This small molecule binds to this protein.
Small molecule (SMILES): Nc1ncnc2c1ncn2[C@@H]1O[C@H](CO[P](=O)(O)O[P](=O)(O)NP(=O)(O)O)[C@@H](O)[C@H]1O

Sequence of chain 1.K:
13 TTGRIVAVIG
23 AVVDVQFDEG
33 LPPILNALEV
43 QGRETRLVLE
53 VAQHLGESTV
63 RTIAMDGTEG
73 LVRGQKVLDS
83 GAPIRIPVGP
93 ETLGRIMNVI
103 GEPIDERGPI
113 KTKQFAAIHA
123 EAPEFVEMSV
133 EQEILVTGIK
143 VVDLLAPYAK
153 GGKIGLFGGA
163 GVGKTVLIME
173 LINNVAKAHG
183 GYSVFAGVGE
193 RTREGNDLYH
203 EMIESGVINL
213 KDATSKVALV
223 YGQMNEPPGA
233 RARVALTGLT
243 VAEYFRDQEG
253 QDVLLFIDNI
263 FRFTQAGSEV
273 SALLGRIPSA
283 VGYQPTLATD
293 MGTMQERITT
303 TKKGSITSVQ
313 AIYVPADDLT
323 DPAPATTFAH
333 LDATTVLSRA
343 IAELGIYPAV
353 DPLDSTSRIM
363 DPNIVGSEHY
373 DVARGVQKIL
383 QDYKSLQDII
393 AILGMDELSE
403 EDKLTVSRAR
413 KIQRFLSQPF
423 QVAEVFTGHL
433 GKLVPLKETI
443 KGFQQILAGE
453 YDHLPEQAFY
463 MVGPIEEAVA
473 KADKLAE

Binding-site contacts:
Ligand atom N3B contacts residue GLN172 of chain 1.H at 3.2 Å.
Ligand atom C2 contacts residue ARG362 of chain 1.H at 3.7 Å.
Ligand atom O2B contacts residue THR176 of chain 1.H at 2.9 Å (h-bond).
Ligand atom N1 contacts residue ARG362 of chain 1.H at 3.5 Å.
Ligand atom O2G contacts residue MG1 of chain 1.IA at 2.2 Å.
Ligand atom O1B contacts residue LYS175 of chain 1.H at 2.6 Å (salt-bridge).
Ligand atom O3G contacts residue GLN172 of chain 1.H at 2.8 Å (h-bond).
Ligand atom O2B contacts residue LYS175 of chain 1.H at 3.5 Å (salt-bridge).
Ligand atom O1B contacts residue GLN172 of chain 1.H at 3.4 Å (h-bond).
Ligand atom PB contacts residue MG1 of chain 1.IA at 3.4 Å.
Ligand atom O2A contacts residue THR176 of chain 1.H at 3.2 Å (h-bond).
Ligand atom PB contacts residue LYS175 of chain 1.H at 3.3 Å.
Ligand atom PG contacts residue GLN172 of chain 1.H at 3.7 Å.
Ligand atom PG contacts residue MG1 of chain 1.IA at 3.5 Å.
Ligand atom N6 contacts residue GLN430 of chain 1.H at 3.2 Å (h-bond).
Ligand atom O2A contacts residue SER177 of chain 1.H at 2.6 Å (h-bond).
Ligand atom O3A contacts residue GLY174 of chain 1.H at 2.7 Å (h-bond).
Ligand atom O3A contacts residue LYS175 of chain 1.H at 2.9 Å (salt-bridge).
Ligand atom O3G contacts residue ARG171 of chain 1.H at 3.6 Å.
Ligand atom O2A contacts residue LYS175 of chain 1.H at 3.7 Å.
Ligand atom O2' contacts residue GLN432 of chain 1.H at 2.9 Å (h-bond).
Ligand atom O2A contacts residue GLY174 of chain 1.H at 3.6 Å.
Ligand atom C8 contacts residue SER177 of chain 1.H at 2.8 Å.
Ligand atom N9 contacts residue GLN432 of chain 1.H at 3.4 Å (h-bond).
Ligand atom O1B contacts residue THR173 of chain 1.H at 3.2 Å (h-bond).
Ligand atom C4 contacts residue GLN432 of chain 1.H at 3.5 Å.
Ligand atom PB contacts residue GLY174 of chain 1.H at 3.7 Å.
Ligand atom O2B contacts residue MG1 of chain 1.IA at 2.2 Å.
Ligand atom O5' contacts residue GLY174 of chain 1.H at 3.4 Å.
Ligand atom N7 contacts residue GLN432 of chain 1.H at 3.6 Å.
Ligand atom N1 contacts residue GLN430 of chain 1.H at 3.7 Å.
Ligand atom O4' contacts residue PHE357 of chain 1.H at 3.5 Å.
Ligand atom C2' contacts residue GLN432 of chain 1.H at 3.5 Å.
Ligand atom C8 contacts residue GLN432 of chain 1.H at 3.5 Å.
Ligand atom N6 contacts residue PRO363 of chain 1.H at 3.7 Å.
Ligand atom O5' contacts residue SER177 of chain 1.H at 3.4 Å (h-bond).
Ligand atom PA contacts residue GLY174 of chain 1.H at 3.6 Å.
Ligand atom N7 contacts residue SER177 of chain 1.H at 3.3 Å (h-bond).
Ligand atom O1B contacts residue GLY174 of chain 1.H at 3.4 Å (h-bond).
Ligand atom PA contacts residue SER177 of chain 1.H at 3.6 Å.

Sequence of chain 1.H:
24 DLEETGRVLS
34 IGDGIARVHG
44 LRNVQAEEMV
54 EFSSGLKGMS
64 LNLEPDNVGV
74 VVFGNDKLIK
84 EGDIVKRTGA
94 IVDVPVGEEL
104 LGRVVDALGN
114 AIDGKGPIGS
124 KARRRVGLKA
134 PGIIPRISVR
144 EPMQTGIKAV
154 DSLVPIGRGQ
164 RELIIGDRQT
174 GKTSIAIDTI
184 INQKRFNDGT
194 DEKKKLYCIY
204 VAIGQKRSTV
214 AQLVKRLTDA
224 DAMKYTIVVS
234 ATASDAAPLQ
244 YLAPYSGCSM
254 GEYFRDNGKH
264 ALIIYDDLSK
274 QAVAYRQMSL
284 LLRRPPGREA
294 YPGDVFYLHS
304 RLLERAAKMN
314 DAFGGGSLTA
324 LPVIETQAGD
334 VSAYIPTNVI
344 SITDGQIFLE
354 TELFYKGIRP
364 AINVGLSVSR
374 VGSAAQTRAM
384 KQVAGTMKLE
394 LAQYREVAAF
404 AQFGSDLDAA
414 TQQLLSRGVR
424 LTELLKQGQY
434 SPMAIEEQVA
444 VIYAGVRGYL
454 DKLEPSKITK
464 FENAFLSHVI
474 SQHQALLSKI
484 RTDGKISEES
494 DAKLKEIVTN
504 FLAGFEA